Binding-site contacts:
Ligand atom CAF contacts residue ARG365 of chain 1.A at 4.2 Å.
Ligand atom OAC contacts residue CO21 of chain 1.H at 4.0 Å.
Ligand atom CAK contacts residue PRO136 of chain 1.A at 3.7 Å (hydrophobic).
Ligand atom OAL contacts residue ARG56 of chain 1.A at 2.8 Å (salt-bridge).
Ligand atom CAI contacts residue CO21 of chain 1.H at 4.0 Å.
Ligand atom CAF contacts residue PRO83 of chain 1.A at 4.2 Å (hydrophobic).
Ligand atom CAF contacts residue MET140 of chain 1.A at 3.9 Å (hydrophobic).
Ligand atom OAC contacts residue BCT1 of chain 1.G at 3.2 Å.
Ligand atom OAB contacts residue ARG365 of chain 1.A at 3.5 Å (salt-bridge).
Ligand atom CAG contacts residue ARG365 of chain 1.A at 3.4 Å.
Ligand atom OAD contacts residue PHE57 of chain 1.A at 3.8 Å.
Ligand atom SAH contacts residue VAL88 of chain 1.A at 4.0 Å.
Ligand atom SAE contacts residue ARG56 of chain 1.A at 3.7 Å.
Ligand atom SAH contacts residue PRO83 of chain 1.A at 3.6 Å.
Ligand atom CAG contacts residue CYS82 of chain 1.A at 3.5 Å (hydrophobic).
Ligand atom CAJ contacts residue MET140 of chain 1.A at 3.9 Å (hydrophobic).
Ligand atom OAL contacts residue MET140 of chain 1.A at 4.1 Å.
Ligand atom SAE contacts residue MET140 of chain 1.A at 4.0 Å.
Ligand atom SAH contacts residue CYS82 of chain 1.A at 2.9 Å (h-bond).
Ligand atom SAE contacts residue ARG365 of chain 1.A at 3.7 Å.
Ligand atom SAE contacts residue PHE57 of chain 1.A at 4.1 Å.
Ligand atom OAD contacts residue ARG365 of chain 1.A at 3.0 Å (salt-bridge).
Ligand atom CAK contacts residue CO21 of chain 1.H at 3.7 Å.
Ligand atom OAC contacts residue PHE501 of chain 1.B at 3.8 Å.
Ligand atom CAK contacts residue LEU431 of chain 1.B at 3.6 Å (hydrophobic).
Ligand atom OAD contacts residue MET361 of chain 1.A at 3.2 Å.
Ligand atom OAL contacts residue GLY79 of chain 1.A at 3.5 Å.
Ligand atom OAD contacts residue ALA53 of chain 1.A at 3.5 Å.
Ligand atom OAL contacts residue ALA53 of chain 1.A at 3.8 Å.
Ligand atom CAG contacts residue MET361 of chain 1.A at 4.0 Å (hydrophobic).
Ligand atom OAB contacts residue PHE57 of chain 1.A at 3.5 Å.
Ligand atom CAK contacts residue MET140 of chain 1.A at 3.5 Å (hydrophobic).
Ligand atom OAB contacts residue MET140 of chain 1.A at 3.6 Å (h-bond).
Ligand atom CAF contacts residue GLY79 of chain 1.A at 3.9 Å.
Ligand atom OAB contacts residue ARG56 of chain 1.A at 2.8 Å (salt-bridge).
Ligand atom CAG contacts residue PHE501 of chain 1.B at 3.7 Å (hydrophobic).
Ligand atom OAC contacts residue MET140 of chain 1.A at 4.1 Å.
Ligand atom CAJ contacts residue CO21 of chain 1.H at 3.6 Å.
Ligand atom CAI contacts residue PRO83 of chain 1.A at 3.9 Å (hydrophobic).
Ligand atom SAH contacts residue PHE501 of chain 1.B at 3.8 Å.

Sequence of chain 1.A:
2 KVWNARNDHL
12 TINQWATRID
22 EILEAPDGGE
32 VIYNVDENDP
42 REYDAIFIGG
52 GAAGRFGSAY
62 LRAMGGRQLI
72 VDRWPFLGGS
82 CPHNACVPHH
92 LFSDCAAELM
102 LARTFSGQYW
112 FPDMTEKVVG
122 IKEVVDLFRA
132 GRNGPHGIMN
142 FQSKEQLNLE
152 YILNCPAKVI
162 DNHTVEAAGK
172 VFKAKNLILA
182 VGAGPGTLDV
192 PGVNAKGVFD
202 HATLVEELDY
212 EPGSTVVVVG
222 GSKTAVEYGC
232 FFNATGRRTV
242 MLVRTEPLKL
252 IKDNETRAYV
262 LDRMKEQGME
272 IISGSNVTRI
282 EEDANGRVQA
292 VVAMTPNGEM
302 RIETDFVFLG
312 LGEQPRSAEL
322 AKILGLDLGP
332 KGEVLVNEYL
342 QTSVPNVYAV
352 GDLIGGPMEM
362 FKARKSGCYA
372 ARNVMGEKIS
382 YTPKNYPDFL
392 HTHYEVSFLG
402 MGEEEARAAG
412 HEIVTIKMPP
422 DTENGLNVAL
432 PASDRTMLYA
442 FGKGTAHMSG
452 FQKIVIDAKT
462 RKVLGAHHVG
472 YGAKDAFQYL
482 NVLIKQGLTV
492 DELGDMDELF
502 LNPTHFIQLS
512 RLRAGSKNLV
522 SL

A protein and the small-molecule ligand that binds it are described below.
Small molecule (SMILES): CC(=O)CSCCS(=O)(=O)O

Sequence of chain 1.B:
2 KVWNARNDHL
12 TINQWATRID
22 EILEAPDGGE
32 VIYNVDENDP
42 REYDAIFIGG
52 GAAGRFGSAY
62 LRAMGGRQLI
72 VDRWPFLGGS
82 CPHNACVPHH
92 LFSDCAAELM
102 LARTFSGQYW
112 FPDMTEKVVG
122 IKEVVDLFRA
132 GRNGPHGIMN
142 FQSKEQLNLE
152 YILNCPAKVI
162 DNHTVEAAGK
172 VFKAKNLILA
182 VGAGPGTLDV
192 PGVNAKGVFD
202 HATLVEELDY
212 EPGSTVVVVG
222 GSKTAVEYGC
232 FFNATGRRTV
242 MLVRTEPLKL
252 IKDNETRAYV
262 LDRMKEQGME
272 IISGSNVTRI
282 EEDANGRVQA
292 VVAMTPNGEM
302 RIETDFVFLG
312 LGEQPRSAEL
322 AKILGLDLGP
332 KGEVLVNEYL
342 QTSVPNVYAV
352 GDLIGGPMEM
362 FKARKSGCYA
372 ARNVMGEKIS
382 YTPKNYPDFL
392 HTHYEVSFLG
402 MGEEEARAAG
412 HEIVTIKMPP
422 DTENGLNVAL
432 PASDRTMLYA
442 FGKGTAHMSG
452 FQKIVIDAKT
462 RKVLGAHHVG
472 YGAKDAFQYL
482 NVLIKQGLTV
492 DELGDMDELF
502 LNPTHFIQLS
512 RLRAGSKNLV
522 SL